Binding-site contacts:
Ligand atom S1 contacts residue HIS94 of chain 1.A at 4.2 Å.
Ligand atom C4 contacts residue GLN92 of chain 1.A at 4.3 Å.
Ligand atom S1 contacts residue TRP208 of chain 1.A at 4.1 Å.
Ligand atom C3 contacts residue LEU197 of chain 1.A at 4.2 Å (hydrophobic).
Ligand atom O1 contacts residue LEU197 of chain 1.A at 3.3 Å.
Ligand atom C6 contacts residue PHE130 of chain 1.A at 4.2 Å (hydrophobic).
Ligand atom C2 contacts residue HIS94 of chain 1.A at 4.0 Å.
Ligand atom O1 contacts residue ZN1 of chain 1.B at 4.3 Å.
Ligand atom C5 contacts residue LEU197 of chain 1.A at 4.0 Å (hydrophobic).
Ligand atom F1 contacts residue PHE130 of chain 1.A at 3.4 Å.
Ligand atom C1 contacts residue HIS94 of chain 1.A at 4.0 Å.
Ligand atom S1 contacts residue ZN1 of chain 1.B at 3.4 Å.
Ligand atom C5 contacts residue THR199 of chain 1.A at 3.6 Å.
Ligand atom C6 contacts residue GLN92 of chain 1.A at 4.3 Å.
Ligand atom N1 contacts residue LEU197 of chain 1.A at 3.7 Å.
Ligand atom C1 contacts residue ZN1 of chain 1.B at 4.2 Å.
Ligand atom C4 contacts residue LEU197 of chain 1.A at 4.2 Å (hydrophobic).
Ligand atom S1 contacts residue VAL142 of chain 1.A at 4.3 Å.
Ligand atom S1 contacts residue HIS119 of chain 1.A at 4.0 Å.
Ligand atom C2 contacts residue GLN92 of chain 1.A at 4.5 Å.
Ligand atom F2 contacts residue THR199 of chain 1.A at 4.4 Å.
Ligand atom C3 contacts residue GLN92 of chain 1.A at 3.8 Å.
Ligand atom F3 contacts residue PHE130 of chain 1.A at 4.0 Å.
Ligand atom S1 contacts residue THR198 of chain 1.A at 4.1 Å.
Ligand atom C1 contacts residue LEU197 of chain 1.A at 3.9 Å (hydrophobic).
Ligand atom F1 contacts residue LEU197 of chain 1.A at 3.9 Å.
Ligand atom O1 contacts residue THR198 of chain 1.A at 3.0 Å (h-bond).
Ligand atom N1 contacts residue THR199 of chain 1.A at 3.9 Å.
Ligand atom C2 contacts residue VAL121 of chain 1.A at 3.4 Å (hydrophobic).
Ligand atom C1 contacts residue VAL121 of chain 1.A at 4.4 Å (hydrophobic).
Ligand atom N1 contacts residue THR198 of chain 1.A at 4.1 Å.
Ligand atom C3 contacts residue VAL121 of chain 1.A at 3.9 Å (hydrophobic).
Ligand atom C2 contacts residue LEU197 of chain 1.A at 4.1 Å (hydrophobic).
Ligand atom O1 contacts residue THR199 of chain 1.A at 3.2 Å (h-bond).
Ligand atom F3 contacts residue GLN92 of chain 1.A at 3.3 Å.
Ligand atom S1 contacts residue LEU197 of chain 1.A at 4.3 Å.

This small molecule binds to this protein.
Small molecule (SMILES): On1cc(C(F)(F)F)ccc1=S

Sequence of chain 1.A:
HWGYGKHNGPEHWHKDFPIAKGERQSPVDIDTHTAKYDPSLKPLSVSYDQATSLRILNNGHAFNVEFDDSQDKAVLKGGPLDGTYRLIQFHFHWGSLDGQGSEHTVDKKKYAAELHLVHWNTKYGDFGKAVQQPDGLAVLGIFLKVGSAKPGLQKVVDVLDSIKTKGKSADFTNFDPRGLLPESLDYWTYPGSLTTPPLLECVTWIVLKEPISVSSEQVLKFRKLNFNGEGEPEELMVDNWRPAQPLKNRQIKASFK